Sequence of chain 1.A:
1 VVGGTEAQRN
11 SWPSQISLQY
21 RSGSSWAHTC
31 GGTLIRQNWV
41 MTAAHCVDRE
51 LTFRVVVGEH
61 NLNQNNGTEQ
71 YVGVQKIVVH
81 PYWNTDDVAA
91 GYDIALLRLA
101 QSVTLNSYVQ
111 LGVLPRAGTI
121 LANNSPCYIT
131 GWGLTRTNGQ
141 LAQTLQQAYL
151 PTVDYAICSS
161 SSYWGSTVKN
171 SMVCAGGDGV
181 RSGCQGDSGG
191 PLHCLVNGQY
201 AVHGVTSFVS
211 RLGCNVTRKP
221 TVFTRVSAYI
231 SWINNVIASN

The protein below binds the small molecule below.
Small molecule (SMILES): C/C=C1\NC(=O)[C@@H](NC(=O)[C@H](CCC(N)=O)NC(=O)CCCCC)[C@@H](C)O[C@@H](O)[C@H](C(C)C)NC(=O)[C@H](Cc2ccc(O)cc2)N(C)C(=O)[C@H](Cc2ccccc2)N2C(=O)[C@H](CC[C@H]2O)NC1=O

Binding-site contacts:
Ligand atom N contacts residue SER207 of chain 1.A at 3.0 Å (h-bond).
Ligand atom CG2 contacts residue HIS45 of chain 1.A at 3.5 Å.
Ligand atom O contacts residue GLY186 of chain 1.A at 2.8 Å (h-bond).
Ligand atom O contacts residue SER188 of chain 1.A at 3.2 Å (h-bond).
Ligand atom CE2 contacts residue GLN185 of chain 1.A at 3.7 Å.
Ligand atom N contacts residue SER188 of chain 1.A at 3.3 Å (h-bond).
Ligand atom C contacts residue SER188 of chain 1.A at 3.1 Å.
Ligand atom CD1 contacts residue THR29 of chain 1.A at 3.8 Å.
Ligand atom CB contacts residue SER188 of chain 1.A at 3.4 Å.
Ligand atom CD contacts residue VAL88 of chain 1.A at 3.6 Å (hydrophobic).
Ligand atom N contacts residue VAL209 of chain 1.A at 2.8 Å (h-bond).
Ligand atom CB contacts residue SER207 of chain 1.A at 3.8 Å.
Ligand atom CB contacts residue SER188 of chain 1.A at 3.8 Å.
Ligand atom CZ contacts residue GLN185 of chain 1.A at 3.6 Å.
Ligand atom CG contacts residue VAL88 of chain 1.A at 3.6 Å (hydrophobic).
Ligand atom O contacts residue PHE208 of chain 1.A at 3.2 Å.
Ligand atom CE1 contacts residue THR29 of chain 1.A at 3.6 Å.
Ligand atom O contacts residue CYS184 of chain 1.A at 3.7 Å.
Ligand atom CD contacts residue ALA89 of chain 1.A at 3.8 Å (hydrophobic).
Ligand atom CA contacts residue SER188 of chain 1.A at 3.5 Å.
Ligand atom CE1 contacts residue GLY186 of chain 1.A at 3.5 Å.
Ligand atom CG contacts residue THR29 of chain 1.A at 3.5 Å.
Ligand atom CA contacts residue VAL209 of chain 1.A at 3.8 Å (hydrophobic).
Ligand atom CD contacts residue THR167 of chain 1.A at 3.7 Å.
Ligand atom CA contacts residue SER188 of chain 1.A at 3.5 Å.
Ligand atom C contacts residue PHE208 of chain 1.A at 3.6 Å (hydrophobic).
Ligand atom O contacts residue VAL209 of chain 1.A at 3.0 Å (h-bond).
Ligand atom C contacts residue SER207 of chain 1.A at 3.6 Å.
Ligand atom CG2 contacts residue HIS45 of chain 1.A at 3.7 Å.
Ligand atom O contacts residue HIS45 of chain 1.A at 3.3 Å.
Ligand atom CA contacts residue VAL209 of chain 1.A at 3.3 Å (hydrophobic).
Ligand atom CG2 contacts residue VAL88 of chain 1.A at 3.7 Å (hydrophobic).
Ligand atom CB contacts residue HIS45 of chain 1.A at 3.7 Å.
Ligand atom CB contacts residue HIS45 of chain 1.A at 3.8 Å.
Ligand atom CZ contacts residue GLY186 of chain 1.A at 3.5 Å.
Ligand atom CZ contacts residue LEU141 of chain 1.A at 3.7 Å (hydrophobic).
Ligand atom C contacts residue VAL209 of chain 1.A at 3.5 Å (hydrophobic).
Ligand atom CA contacts residue SER207 of chain 1.A at 3.3 Å.
Ligand atom O contacts residue GLN185 of chain 1.A at 3.1 Å.
Ligand atom O contacts residue GLN185 of chain 1.A at 3.3 Å.